Sequence of chain 1.C:
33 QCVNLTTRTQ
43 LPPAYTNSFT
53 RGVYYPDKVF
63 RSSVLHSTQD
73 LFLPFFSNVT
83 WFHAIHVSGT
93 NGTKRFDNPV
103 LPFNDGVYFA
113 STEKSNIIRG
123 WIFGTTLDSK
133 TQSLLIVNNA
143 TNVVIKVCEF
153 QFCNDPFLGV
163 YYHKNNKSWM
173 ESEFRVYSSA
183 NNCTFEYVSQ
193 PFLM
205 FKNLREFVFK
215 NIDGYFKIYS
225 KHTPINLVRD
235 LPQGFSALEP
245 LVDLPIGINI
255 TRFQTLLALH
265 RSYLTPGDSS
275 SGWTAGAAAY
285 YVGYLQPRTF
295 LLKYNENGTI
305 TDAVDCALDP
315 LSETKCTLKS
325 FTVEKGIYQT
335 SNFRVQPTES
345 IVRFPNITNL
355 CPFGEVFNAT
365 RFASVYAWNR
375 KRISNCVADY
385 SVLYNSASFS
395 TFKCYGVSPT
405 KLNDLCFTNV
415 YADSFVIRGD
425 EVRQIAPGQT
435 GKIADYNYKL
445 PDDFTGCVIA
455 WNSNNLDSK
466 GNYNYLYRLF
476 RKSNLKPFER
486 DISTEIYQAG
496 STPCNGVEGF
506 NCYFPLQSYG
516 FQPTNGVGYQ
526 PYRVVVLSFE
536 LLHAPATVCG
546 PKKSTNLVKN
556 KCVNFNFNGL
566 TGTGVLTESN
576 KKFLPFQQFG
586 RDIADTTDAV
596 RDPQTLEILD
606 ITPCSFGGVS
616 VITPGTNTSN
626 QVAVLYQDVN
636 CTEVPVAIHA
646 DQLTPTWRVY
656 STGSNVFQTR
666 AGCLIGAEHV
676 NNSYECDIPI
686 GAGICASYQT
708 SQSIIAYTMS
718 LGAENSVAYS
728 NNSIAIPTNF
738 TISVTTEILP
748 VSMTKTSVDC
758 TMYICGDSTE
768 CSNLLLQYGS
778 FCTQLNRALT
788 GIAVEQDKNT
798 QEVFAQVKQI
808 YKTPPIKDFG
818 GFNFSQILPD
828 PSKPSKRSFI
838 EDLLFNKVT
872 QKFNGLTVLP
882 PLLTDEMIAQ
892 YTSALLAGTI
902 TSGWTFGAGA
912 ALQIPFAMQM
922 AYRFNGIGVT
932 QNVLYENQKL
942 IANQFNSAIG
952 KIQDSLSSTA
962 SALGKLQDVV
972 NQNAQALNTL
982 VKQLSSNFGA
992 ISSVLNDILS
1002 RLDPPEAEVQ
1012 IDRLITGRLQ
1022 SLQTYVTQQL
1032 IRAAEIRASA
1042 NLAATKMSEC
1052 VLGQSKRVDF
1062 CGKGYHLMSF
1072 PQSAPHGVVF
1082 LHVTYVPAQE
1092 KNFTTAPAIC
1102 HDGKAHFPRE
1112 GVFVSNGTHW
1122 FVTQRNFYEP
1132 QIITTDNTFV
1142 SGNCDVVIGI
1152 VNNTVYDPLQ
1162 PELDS

This protein binds this small molecule.
Small molecule (SMILES): CC(=O)N[C@@H]1[C@@H](O)[C@H](O)[C@@H](CO)O[C@H]1O

Sequence of chain 1.B:
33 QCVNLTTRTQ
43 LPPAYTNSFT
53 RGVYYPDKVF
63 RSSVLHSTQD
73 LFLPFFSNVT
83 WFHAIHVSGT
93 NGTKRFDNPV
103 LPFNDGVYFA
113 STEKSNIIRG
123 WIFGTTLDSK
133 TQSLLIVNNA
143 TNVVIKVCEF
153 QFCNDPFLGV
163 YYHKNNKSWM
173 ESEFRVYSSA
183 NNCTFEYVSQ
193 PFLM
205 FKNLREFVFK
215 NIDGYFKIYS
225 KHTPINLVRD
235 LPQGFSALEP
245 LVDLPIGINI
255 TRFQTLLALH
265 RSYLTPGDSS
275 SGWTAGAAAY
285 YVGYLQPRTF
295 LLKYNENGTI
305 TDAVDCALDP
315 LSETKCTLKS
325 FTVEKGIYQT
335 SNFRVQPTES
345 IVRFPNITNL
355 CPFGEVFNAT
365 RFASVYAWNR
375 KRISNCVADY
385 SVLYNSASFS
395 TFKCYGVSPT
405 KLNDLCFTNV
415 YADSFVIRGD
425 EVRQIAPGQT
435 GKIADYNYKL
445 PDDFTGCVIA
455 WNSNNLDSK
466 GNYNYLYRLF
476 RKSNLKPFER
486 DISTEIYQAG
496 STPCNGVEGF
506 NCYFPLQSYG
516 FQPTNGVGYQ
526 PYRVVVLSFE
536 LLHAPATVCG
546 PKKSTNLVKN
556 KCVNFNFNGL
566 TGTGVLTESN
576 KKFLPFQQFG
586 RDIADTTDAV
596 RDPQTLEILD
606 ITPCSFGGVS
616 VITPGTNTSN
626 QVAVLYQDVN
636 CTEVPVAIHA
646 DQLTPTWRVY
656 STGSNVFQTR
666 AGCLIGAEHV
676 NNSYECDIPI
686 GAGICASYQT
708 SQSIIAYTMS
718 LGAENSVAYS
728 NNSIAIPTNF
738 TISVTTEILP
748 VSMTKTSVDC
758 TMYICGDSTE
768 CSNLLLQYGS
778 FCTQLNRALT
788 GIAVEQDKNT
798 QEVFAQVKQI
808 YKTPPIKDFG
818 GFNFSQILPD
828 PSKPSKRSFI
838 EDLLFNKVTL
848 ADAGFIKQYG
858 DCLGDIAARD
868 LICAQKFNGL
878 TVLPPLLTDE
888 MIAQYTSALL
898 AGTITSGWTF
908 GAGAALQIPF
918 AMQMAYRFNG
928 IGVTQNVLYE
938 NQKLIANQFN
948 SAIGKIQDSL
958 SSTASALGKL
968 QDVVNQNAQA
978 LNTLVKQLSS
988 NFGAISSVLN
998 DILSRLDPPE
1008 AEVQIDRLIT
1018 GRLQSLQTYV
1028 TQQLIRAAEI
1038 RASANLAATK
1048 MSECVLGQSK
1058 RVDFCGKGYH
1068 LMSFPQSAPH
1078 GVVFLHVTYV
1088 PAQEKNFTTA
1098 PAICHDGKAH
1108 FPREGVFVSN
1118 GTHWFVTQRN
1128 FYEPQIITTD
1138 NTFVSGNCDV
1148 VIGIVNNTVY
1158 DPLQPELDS

Binding-site contacts:
Ligand atom C8 contacts residue LYS577 of chain 1.B at 3.2 Å.
Ligand atom C2 contacts residue ASN301 of chain 1.C at 3.1 Å.
Ligand atom O7 contacts residue ASN301 of chain 1.C at 3.4 Å (h-bond).
Ligand atom N2 contacts residue ASN301 of chain 1.C at 2.6 Å (h-bond).
Ligand atom C1 contacts residue ASN301 of chain 1.C at 3.0 Å.
Ligand atom C8 contacts residue ASN301 of chain 1.C at 3.7 Å.
Ligand atom C7 contacts residue ASN301 of chain 1.C at 3.0 Å.
Ligand atom O5 contacts residue ASN301 of chain 1.C at 4.0 Å.